Sequence of chain 1.A:
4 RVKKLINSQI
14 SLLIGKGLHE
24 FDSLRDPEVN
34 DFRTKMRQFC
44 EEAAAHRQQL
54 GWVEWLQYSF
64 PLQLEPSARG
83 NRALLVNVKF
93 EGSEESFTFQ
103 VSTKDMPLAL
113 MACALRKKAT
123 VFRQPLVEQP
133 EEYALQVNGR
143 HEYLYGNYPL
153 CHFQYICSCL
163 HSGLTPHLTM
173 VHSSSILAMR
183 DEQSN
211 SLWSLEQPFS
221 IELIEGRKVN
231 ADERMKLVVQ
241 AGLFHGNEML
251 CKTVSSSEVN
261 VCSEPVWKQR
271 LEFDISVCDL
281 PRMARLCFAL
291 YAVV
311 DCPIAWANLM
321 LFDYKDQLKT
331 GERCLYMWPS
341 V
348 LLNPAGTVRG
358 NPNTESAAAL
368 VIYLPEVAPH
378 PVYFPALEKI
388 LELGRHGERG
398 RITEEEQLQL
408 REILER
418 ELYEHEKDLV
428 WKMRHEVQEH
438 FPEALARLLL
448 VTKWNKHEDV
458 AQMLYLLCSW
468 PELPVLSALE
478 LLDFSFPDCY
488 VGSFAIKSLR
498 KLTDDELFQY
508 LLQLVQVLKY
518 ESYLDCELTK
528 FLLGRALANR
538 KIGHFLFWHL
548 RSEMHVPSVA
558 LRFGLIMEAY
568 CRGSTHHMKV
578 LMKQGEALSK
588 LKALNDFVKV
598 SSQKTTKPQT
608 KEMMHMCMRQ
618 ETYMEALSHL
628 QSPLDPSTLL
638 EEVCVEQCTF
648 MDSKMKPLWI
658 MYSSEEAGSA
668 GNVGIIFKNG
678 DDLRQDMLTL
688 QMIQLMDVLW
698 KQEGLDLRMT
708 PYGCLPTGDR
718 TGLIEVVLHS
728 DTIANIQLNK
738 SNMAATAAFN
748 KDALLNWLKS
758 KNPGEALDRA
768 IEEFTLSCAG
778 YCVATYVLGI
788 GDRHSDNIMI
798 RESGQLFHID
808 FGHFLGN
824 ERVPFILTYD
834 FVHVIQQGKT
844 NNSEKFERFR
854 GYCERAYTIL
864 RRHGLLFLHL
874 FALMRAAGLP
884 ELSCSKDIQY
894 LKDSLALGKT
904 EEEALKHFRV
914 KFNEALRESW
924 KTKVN

Binding-site contacts:
Ligand atom N5 contacts residue VAL724 of chain 1.A at 3.5 Å (h-bond).
Ligand atom C19 contacts residue TRP656 of chain 1.A at 3.7 Å (hydrophobic).
Ligand atom C20 contacts residue MET796 of chain 1.A at 3.8 Å (hydrophobic).
Ligand atom C contacts residue ASP807 of chain 1.A at 3.7 Å.
Ligand atom N1 contacts residue LYS675 of chain 1.A at 2.9 Å (salt-bridge).
Ligand atom O contacts residue ASP807 of chain 1.A at 3.4 Å (salt-bridge).
Ligand atom C2 contacts residue ILE721 of chain 1.A at 3.6 Å (hydrophobic).
Ligand atom N4 contacts residue VAL724 of chain 1.A at 2.8 Å (h-bond).
Ligand atom C8 contacts residue ILE806 of chain 1.A at 3.6 Å (hydrophobic).
Ligand atom S contacts residue SER650 of chain 1.A at 3.6 Å.
Ligand atom C1 contacts residue ASP807 of chain 1.A at 3.8 Å.
Ligand atom C11 contacts residue THR729 of chain 1.A at 3.6 Å.
Ligand atom O2 contacts residue SER650 of chain 1.A at 2.9 Å (h-bond).
Ligand atom O1 contacts residue PRO654 of chain 1.A at 3.8 Å.
Ligand atom C10 contacts residue MET796 of chain 1.A at 3.5 Å (hydrophobic).
Ligand atom N4 contacts residue GLU722 of chain 1.A at 3.6 Å (salt-bridge).
Ligand atom C12 contacts residue MET796 of chain 1.A at 3.6 Å (hydrophobic).
Ligand atom S contacts residue LYS675 of chain 1.A at 3.4 Å (salt-bridge).
Ligand atom C contacts residue LEU680 of chain 1.A at 3.7 Å (hydrophobic).
Ligand atom N contacts residue ASP807 of chain 1.A at 3.5 Å (salt-bridge).
Ligand atom C23 contacts residue ILE721 of chain 1.A at 3.5 Å (hydrophobic).
Ligand atom C14 contacts residue ASP728 of chain 1.A at 3.5 Å.
Ligand atom N3 contacts residue ASP728 of chain 1.A at 3.8 Å.
Ligand atom C23 contacts residue ILE673 of chain 1.A at 3.6 Å (hydrophobic).
Ligand atom O1 contacts residue SER650 of chain 1.A at 3.5 Å (h-bond).
Ligand atom N4 contacts residue VAL723 of chain 1.A at 3.6 Å.
Ligand atom O2 contacts residue LYS675 of chain 1.A at 2.8 Å (salt-bridge).
Ligand atom C22 contacts residue GLU722 of chain 1.A at 3.8 Å.
Ligand atom N2 contacts residue MET648 of chain 1.A at 3.4 Å.
Ligand atom C9 contacts residue MET796 of chain 1.A at 3.7 Å (hydrophobic).
Ligand atom O contacts residue LYS675 of chain 1.A at 3.4 Å (salt-bridge).
Ligand atom N5 contacts residue GLU722 of chain 1.A at 2.8 Å (salt-bridge).
Ligand atom C22 contacts residue ILE673 of chain 1.A at 3.5 Å (hydrophobic).
Ligand atom C6 contacts residue ASP807 of chain 1.A at 3.5 Å.
Ligand atom C13 contacts residue ASP728 of chain 1.A at 3.4 Å.
Ligand atom C18 contacts residue TRP656 of chain 1.A at 3.5 Å (hydrophobic).
Ligand atom C10 contacts residue MET648 of chain 1.A at 3.5 Å (hydrophobic).
Ligand atom O4 contacts residue MET796 of chain 1.A at 3.3 Å.
Ligand atom N5 contacts residue VAL723 of chain 1.A at 3.7 Å.
Ligand atom C contacts residue ASP683 of chain 1.A at 3.5 Å.

A protein and the small-molecule ligand that binds it are described below.
Small molecule (SMILES): COc1ncc(-c2cc(-c3ncc(CN4C[C@@H](C)O[C@@H](C)C4)o3)c3cn[nH]c3c2)cc1NS(C)(=O)=O